Binding-site contacts:
Ligand atom O4' contacts residue SER187 of chain 2.B at 3.9 Å.
Ligand atom O4 contacts residue PHE362 of chain 2.B at 3.9 Å.
Ligand atom O2 contacts residue SER360 of chain 2.B at 2.8 Å (h-bond).
Ligand atom C5 contacts residue ARG369 of chain 2.B at 3.6 Å.
Ligand atom C5' contacts residue MET189 of chain 2.B at 3.9 Å (hydrophobic).
Ligand atom N3 contacts residue SER360 of chain 2.B at 4.0 Å.
Ligand atom C4 contacts residue PHE362 of chain 2.B at 3.6 Å (hydrophobic).
Ligand atom OP2 contacts residue ARG198 of chain 2.B at 2.8 Å (salt-bridge).
Ligand atom C2 contacts residue GLN148 of chain 3.B at 3.8 Å.
Ligand atom O3' contacts residue LYS154 of chain 2.B at 3.6 Å.
Ligand atom C2' contacts residue SER360 of chain 2.B at 3.9 Å.
Ligand atom O2' contacts residue PRO183 of chain 2.B at 3.9 Å.
Ligand atom C5 contacts residue PHE362 of chain 2.B at 4.0 Å (hydrophobic).
Ligand atom O2 contacts residue ARG145 of chain 3.B at 4.0 Å.
Ligand atom C4' contacts residue MET189 of chain 2.B at 3.8 Å (hydrophobic).
Ligand atom C2 contacts residue PHE362 of chain 2.B at 3.6 Å (hydrophobic).
Ligand atom P contacts residue ARG198 of chain 2.B at 3.9 Å.
Ligand atom OP1 contacts residue THR195 of chain 2.B at 3.8 Å.
Ligand atom O2' contacts residue SER187 of chain 2.B at 3.3 Å (h-bond).
Ligand atom O3' contacts residue PRO183 of chain 2.B at 3.3 Å.
Ligand atom N3 contacts residue SER361 of chain 2.B at 3.6 Å.
Ligand atom C2 contacts residue SER360 of chain 2.B at 3.4 Å.
Ligand atom O2 contacts residue ALA185 of chain 2.B at 3.7 Å.
Ligand atom O2 contacts residue SER361 of chain 2.B at 3.5 Å (h-bond).
Ligand atom C1' contacts residue ARG145 of chain 3.B at 3.8 Å.
Ligand atom C2 contacts residue ARG145 of chain 3.B at 4.0 Å.
Ligand atom O4 contacts residue SER365 of chain 2.B at 3.2 Å (h-bond).
Ligand atom O4' contacts residue ASN184 of chain 2.B at 4.0 Å.
Ligand atom O2 contacts residue GLN148 of chain 3.B at 2.9 Å (h-bond).
Ligand atom O4' contacts residue ARG145 of chain 3.B at 3.9 Å.
Ligand atom N1 contacts residue ARG145 of chain 3.B at 3.8 Å.
Ligand atom OP2 contacts residue ARG369 of chain 2.B at 3.2 Å (salt-bridge).
Ligand atom OP1 contacts residue ARG369 of chain 2.B at 3.3 Å (salt-bridge).
Ligand atom O4 contacts residue ARG368 of chain 2.B at 4.0 Å.
Ligand atom OP1 contacts residue PRO183 of chain 2.B at 3.6 Å.
Ligand atom C5' contacts residue PRO183 of chain 2.B at 3.8 Å (hydrophobic).
Ligand atom N3 contacts residue PHE362 of chain 2.B at 3.4 Å.
Ligand atom OP1 contacts residue LYS154 of chain 2.B at 4.0 Å.
Ligand atom O2' contacts residue ASN184 of chain 2.B at 3.0 Å (h-bond).
Ligand atom N1 contacts residue PHE362 of chain 2.B at 4.0 Å.

Sequence of chain 3.B:
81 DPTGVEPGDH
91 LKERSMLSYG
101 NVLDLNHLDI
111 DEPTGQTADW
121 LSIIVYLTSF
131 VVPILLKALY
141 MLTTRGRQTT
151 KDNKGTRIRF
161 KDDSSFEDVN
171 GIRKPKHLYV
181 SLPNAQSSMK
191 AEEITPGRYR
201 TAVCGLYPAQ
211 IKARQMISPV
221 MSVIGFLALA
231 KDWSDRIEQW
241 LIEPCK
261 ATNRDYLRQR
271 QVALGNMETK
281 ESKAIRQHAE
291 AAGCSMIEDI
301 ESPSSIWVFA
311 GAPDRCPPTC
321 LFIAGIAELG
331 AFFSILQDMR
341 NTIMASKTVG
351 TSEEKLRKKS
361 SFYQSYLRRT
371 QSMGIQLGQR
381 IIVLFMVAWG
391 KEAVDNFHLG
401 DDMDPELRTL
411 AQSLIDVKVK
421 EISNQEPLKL

This small molecule binds to this protein.
Small molecule (SMILES): O=c1ccn([C@@H]2O[C@H](CO[P](=O)(O)O[C@H]3[C@@H](O)[C@H](n4ccc(=O)[nH]c4=O)O[C@@H]3CO[P](=O)(O)O[C@H]3[C@@H](O)[C@H](n4ccc(=O)[nH]c4=O)O[C@@H]3COP(=O)=O)[C@@H](O)[C@H]2O)c(=O)[nH]1

Sequence of chain 2.B:
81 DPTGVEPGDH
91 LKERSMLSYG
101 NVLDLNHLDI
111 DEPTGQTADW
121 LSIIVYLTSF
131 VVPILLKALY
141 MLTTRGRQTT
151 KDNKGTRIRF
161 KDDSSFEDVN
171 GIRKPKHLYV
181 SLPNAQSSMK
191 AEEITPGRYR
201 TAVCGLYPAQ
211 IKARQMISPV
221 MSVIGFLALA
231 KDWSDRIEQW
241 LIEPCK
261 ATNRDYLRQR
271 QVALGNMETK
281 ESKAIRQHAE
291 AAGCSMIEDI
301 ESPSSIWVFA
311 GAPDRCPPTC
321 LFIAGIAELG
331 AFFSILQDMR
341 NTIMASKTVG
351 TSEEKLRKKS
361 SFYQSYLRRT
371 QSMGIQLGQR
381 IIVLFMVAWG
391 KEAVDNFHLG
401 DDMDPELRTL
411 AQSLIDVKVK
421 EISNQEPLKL